Sequence of chain 8.HA:
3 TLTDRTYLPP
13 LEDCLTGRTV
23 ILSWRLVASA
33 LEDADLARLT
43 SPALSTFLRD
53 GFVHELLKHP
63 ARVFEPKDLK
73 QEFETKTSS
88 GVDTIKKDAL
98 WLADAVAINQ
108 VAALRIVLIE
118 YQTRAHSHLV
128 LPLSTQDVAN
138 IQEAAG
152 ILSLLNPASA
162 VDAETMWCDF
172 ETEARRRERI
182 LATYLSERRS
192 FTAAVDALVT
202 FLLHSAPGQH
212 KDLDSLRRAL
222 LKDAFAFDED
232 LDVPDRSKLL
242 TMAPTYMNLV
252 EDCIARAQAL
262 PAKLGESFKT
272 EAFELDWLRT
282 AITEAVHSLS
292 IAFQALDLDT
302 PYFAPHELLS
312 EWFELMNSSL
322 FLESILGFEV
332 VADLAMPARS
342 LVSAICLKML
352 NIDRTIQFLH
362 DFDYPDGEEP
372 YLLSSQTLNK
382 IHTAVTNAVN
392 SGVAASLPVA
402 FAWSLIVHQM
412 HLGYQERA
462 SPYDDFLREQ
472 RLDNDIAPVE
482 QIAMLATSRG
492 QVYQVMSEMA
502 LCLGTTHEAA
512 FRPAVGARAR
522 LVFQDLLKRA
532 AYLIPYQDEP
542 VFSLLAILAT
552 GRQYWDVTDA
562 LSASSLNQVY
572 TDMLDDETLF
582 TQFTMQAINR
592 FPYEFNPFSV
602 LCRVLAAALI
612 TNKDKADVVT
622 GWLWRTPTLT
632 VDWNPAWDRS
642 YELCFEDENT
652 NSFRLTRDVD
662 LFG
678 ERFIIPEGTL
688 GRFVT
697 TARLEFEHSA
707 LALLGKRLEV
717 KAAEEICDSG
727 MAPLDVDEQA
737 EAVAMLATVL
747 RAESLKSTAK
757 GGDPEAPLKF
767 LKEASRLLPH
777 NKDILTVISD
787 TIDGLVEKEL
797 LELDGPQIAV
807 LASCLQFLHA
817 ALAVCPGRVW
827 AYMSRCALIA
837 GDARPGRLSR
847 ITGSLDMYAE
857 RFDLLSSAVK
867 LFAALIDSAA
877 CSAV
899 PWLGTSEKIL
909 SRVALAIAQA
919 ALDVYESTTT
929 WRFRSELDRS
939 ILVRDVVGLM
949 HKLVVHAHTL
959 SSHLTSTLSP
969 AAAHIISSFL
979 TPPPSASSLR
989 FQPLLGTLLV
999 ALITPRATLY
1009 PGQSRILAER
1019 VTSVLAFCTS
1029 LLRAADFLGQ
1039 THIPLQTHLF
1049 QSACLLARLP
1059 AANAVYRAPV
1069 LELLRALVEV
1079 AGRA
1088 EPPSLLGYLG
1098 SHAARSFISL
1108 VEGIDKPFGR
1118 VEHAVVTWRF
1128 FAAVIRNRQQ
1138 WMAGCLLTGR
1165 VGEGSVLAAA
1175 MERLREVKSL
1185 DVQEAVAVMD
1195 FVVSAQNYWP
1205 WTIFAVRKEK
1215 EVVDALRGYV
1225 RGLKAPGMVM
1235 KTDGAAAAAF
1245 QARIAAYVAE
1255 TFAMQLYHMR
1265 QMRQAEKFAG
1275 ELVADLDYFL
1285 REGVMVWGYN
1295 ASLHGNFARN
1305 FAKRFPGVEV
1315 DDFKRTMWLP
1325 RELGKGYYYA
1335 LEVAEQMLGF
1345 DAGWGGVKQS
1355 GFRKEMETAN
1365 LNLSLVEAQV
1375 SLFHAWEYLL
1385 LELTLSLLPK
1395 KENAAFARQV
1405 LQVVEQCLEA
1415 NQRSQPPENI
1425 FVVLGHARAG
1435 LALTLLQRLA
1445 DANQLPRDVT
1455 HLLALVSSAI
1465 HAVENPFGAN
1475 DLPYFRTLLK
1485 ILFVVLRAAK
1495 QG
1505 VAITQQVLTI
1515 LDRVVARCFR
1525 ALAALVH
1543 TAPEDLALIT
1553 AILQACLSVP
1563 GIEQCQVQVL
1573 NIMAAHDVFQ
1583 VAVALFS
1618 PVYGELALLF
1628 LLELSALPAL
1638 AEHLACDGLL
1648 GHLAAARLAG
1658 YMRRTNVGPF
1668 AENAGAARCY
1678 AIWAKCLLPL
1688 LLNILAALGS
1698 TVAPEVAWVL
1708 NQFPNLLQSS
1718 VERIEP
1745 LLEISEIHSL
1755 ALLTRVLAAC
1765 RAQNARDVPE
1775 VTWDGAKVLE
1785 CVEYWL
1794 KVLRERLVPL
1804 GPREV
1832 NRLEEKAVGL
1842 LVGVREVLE

The protein below binds the small molecule below.
Small molecule (SMILES): CC[C@H](C)[C@H](NC(=O)[C@H](CO)NC(=O)[C@H](CC(=O)O)NC(=O)[C@@H](N)CCC(=O)O)C(=O)N[C@@H](CC(C)C)C(=O)N[C@@H](CCC(N)=O)C(=O)N1CCC[C@H]1C(=O)NCC(=O)N[C@@H](C)C(=O)N[C@@H](Cc1ccccc1)C(=O)N[C@@H](CO)C(=O)N[C@@H](C)C(=O)N[C@H](C=O)CC(N)=O

Binding-site contacts:
Ligand atom CD1 contacts residue LEU413 of chain 8.HA at 4.1 Å (hydrophobic).
Ligand atom CB contacts residue TYR533 of chain 8.HA at 3.6 Å (hydrophobic).
Ligand atom CD1 contacts residue THR488 of chain 8.HA at 4.2 Å.
Ligand atom N contacts residue ILE535 of chain 8.HA at 3.7 Å.
Ligand atom CB contacts residue GLU481 of chain 8.HA at 3.6 Å.
Ligand atom CG contacts residue TYR537 of chain 8.HA at 3.2 Å (hydrophobic).
Ligand atom CD1 contacts residue GLN538 of chain 8.HA at 3.1 Å.
Ligand atom O contacts residue PRO536 of chain 8.HA at 3.8 Å.
Ligand atom CD2 contacts residue THR488 of chain 8.HA at 4.2 Å.
Ligand atom CA contacts residue ILE535 of chain 8.HA at 3.8 Å (hydrophobic).
Ligand atom CD contacts residue TYR537 of chain 8.HA at 4.5 Å (hydrophobic).
Ligand atom CG contacts residue TYR533 of chain 8.HA at 3.3 Å (hydrophobic).
Ligand atom N contacts residue PRO536 of chain 8.HA at 4.2 Å.
Ligand atom O contacts residue HIS409 of chain 8.HA at 3.6 Å.
Ligand atom CG1 contacts residue THR488 of chain 8.HA at 4.2 Å.
Ligand atom OD1 contacts residue TYR533 of chain 8.HA at 3.4 Å.
Ligand atom O contacts residue LEU534 of chain 8.HA at 4.3 Å.
Ligand atom CG contacts residue PRO536 of chain 8.HA at 4.5 Å (hydrophobic).
Ligand atom CE1 contacts residue LEU413 of chain 8.HA at 4.2 Å (hydrophobic).
Ligand atom CD2 contacts residue ALA484 of chain 8.HA at 3.6 Å (hydrophobic).
Ligand atom CD1 contacts residue ILE535 of chain 8.HA at 4.0 Å (hydrophobic).
Ligand atom CD2 contacts residue MET485 of chain 8.HA at 4.0 Å (hydrophobic).
Ligand atom NE2 contacts residue PRO536 of chain 8.HA at 4.2 Å.
Ligand atom CB contacts residue TYR537 of chain 8.HA at 3.0 Å (hydrophobic).
Ligand atom CD1 contacts residue PHE402 of chain 8.HA at 4.0 Å (hydrophobic).
Ligand atom CB contacts residue THR488 of chain 8.HA at 4.4 Å.
Ligand atom ND2 contacts residue TYR533 of chain 8.HA at 3.7 Å.
Ligand atom CB contacts residue LEU534 of chain 8.HA at 4.3 Å (hydrophobic).
Ligand atom CA contacts residue TYR537 of chain 8.HA at 4.5 Å (hydrophobic).
Ligand atom C contacts residue HIS409 of chain 8.HA at 4.4 Å.
Ligand atom CB contacts residue ILE535 of chain 8.HA at 4.2 Å (hydrophobic).
Ligand atom CD1 contacts residue ILE535 of chain 8.HA at 4.0 Å (hydrophobic).